Binding-site contacts:
Ligand atom C17 contacts residue ASN262 of chain 1.A at 3.6 Å.
Ligand atom C1 contacts residue PRO99 of chain 1.A at 3.7 Å (hydrophobic).
Ligand atom CL1 contacts residue TRP88 of chain 1.A at 3.5 Å.
Ligand atom N5 contacts residue ASN262 of chain 1.A at 3.2 Å (h-bond).
Ligand atom C6 contacts residue ILE98 of chain 1.A at 3.7 Å (hydrophobic).
Ligand atom CL1 contacts residue SER79 of chain 1.A at 3.5 Å.
Ligand atom C21 contacts residue VAL291 of chain 1.A at 3.9 Å (hydrophobic).
Ligand atom C29 contacts residue HIS288 of chain 1.A at 3.5 Å.
Ligand atom O1 contacts residue PRO99 of chain 1.A at 3.5 Å.
Ligand atom O1 contacts residue GLN102 of chain 1.A at 3.2 Å.
Ligand atom C23 contacts residue HIS288 of chain 1.A at 3.5 Å.
Ligand atom C6 contacts residue TYR292 of chain 1.A at 3.9 Å (hydrophobic).
Ligand atom C16 contacts residue GLN155 of chain 1.A at 3.7 Å.
Ligand atom C8 contacts residue PRO99 of chain 1.A at 3.8 Å (hydrophobic).
Ligand atom C30 contacts residue PHE195 of chain 1.A at 3.8 Å (hydrophobic).
Ligand atom N2 contacts residue PRO99 of chain 1.A at 3.7 Å.
Ligand atom C14 contacts residue ASN262 of chain 1.A at 3.9 Å.
Ligand atom C7 contacts residue GLN102 of chain 1.A at 3.5 Å.
Ligand atom C27 contacts residue ASN262 of chain 1.A at 3.9 Å.
Ligand atom C15 contacts residue GLN155 of chain 1.A at 3.5 Å.
Ligand atom N6 contacts residue VAL106 of chain 1.A at 3.6 Å.
Ligand atom N5 contacts residue ILE258 of chain 1.A at 3.6 Å.
Ligand atom CL1 contacts residue ALA78 of chain 1.A at 3.6 Å.
Ligand atom C27 contacts residue PHE195 of chain 1.A at 3.7 Å (hydrophobic).
Ligand atom C28 contacts residue VAL106 of chain 1.A at 3.8 Å (hydrophobic).
Ligand atom CL1 contacts residue VAL82 of chain 1.A at 3.6 Å.
Ligand atom C29 contacts residue SER79 of chain 1.A at 3.8 Å.
Ligand atom C22 contacts residue GLN102 of chain 1.A at 3.9 Å.
Ligand atom C15 contacts residue GLU180 of chain 1.A at 3.4 Å.
Ligand atom C8 contacts residue GLN102 of chain 1.A at 3.7 Å.
Ligand atom C24 contacts residue HIS288 of chain 1.A at 3.8 Å.
Ligand atom C29 contacts residue TYR292 of chain 1.A at 3.6 Å (hydrophobic).
Ligand atom C11 contacts residue PRO99 of chain 1.A at 3.6 Å (hydrophobic).
Ligand atom C7 contacts residue TYR292 of chain 1.A at 3.8 Å (hydrophobic).
Ligand atom C20 contacts residue ILE258 of chain 1.A at 3.9 Å (hydrophobic).
Ligand atom C27 contacts residue ILE258 of chain 1.A at 3.9 Å (hydrophobic).
Ligand atom C21 contacts residue GLN102 of chain 1.A at 3.9 Å.
Ligand atom O2 contacts residue ASN262 of chain 1.A at 3.0 Å (h-bond).
Ligand atom C22 contacts residue HIS288 of chain 1.A at 3.9 Å.
Ligand atom C22 contacts residue TYR292 of chain 1.A at 3.8 Å (hydrophobic).

Sequence of chain 1.A:
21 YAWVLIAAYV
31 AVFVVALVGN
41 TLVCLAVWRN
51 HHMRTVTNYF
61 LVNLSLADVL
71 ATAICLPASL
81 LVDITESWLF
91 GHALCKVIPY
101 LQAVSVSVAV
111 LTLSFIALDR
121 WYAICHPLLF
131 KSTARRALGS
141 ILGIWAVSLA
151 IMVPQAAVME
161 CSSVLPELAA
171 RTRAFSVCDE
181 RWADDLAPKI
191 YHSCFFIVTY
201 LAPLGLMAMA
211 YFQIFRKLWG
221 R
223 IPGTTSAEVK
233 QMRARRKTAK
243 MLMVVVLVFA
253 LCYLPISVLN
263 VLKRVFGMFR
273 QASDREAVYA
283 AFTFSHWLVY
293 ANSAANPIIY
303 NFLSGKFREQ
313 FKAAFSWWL

The small molecule below binds the protein below.
Small molecule (SMILES): Cc1ccc(-n2nccn2)c(C(=O)N2CCN(c3nc4cc(Cl)ccc4o3)CC[C@H]2C)c1